Sequence of chain 1.I:
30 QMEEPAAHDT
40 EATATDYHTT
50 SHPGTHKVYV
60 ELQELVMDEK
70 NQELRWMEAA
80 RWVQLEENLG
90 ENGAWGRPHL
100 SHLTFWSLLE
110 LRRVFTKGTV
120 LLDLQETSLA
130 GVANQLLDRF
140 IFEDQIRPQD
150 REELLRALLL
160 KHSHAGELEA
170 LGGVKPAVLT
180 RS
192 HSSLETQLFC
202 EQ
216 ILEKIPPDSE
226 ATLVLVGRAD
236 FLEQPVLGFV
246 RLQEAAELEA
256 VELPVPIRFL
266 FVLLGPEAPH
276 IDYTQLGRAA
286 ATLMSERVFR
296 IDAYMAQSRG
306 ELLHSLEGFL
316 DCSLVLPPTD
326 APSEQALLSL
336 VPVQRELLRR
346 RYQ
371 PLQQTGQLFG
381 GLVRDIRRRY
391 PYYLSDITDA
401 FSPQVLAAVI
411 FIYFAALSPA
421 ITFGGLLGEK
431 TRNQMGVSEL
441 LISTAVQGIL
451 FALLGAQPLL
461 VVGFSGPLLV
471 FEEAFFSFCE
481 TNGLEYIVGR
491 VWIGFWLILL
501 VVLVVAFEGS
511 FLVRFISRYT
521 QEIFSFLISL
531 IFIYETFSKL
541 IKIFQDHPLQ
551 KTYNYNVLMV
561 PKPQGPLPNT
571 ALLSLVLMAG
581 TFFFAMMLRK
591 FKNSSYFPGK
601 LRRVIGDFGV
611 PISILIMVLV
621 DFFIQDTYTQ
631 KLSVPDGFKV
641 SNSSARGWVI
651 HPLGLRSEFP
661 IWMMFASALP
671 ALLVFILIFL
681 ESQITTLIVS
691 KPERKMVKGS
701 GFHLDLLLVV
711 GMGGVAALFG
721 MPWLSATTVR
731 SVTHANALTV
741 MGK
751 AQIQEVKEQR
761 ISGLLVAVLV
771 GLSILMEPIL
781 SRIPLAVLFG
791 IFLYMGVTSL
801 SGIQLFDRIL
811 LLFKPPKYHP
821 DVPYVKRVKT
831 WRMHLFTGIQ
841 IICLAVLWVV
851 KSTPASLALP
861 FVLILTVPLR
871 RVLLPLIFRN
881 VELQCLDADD

A protein and the small-molecule ligand that binds it are described below.
Small molecule (SMILES): CC(=O)N[C@@H]1[C@@H](O)[C@H](O)[C@@H](CO)O[C@H]1O

Binding-site contacts:
Ligand atom O5 contacts residue NAG1 of chain 1.Z at 2.4 Å (h-bond).
Ligand atom C4 contacts residue NAG1 of chain 1.Z at 4.2 Å.
Ligand atom C6 contacts residue NAG1 of chain 1.Z at 4.3 Å.
Ligand atom C8 contacts residue NAG1 of chain 1.Z at 4.4 Å.
Ligand atom C5 contacts residue ARG432 of chain 1.I at 4.3 Å.
Ligand atom C2 contacts residue NAG1 of chain 1.Z at 2.4 Å.
Ligand atom O7 contacts residue NAG1 of chain 1.Z at 3.8 Å.
Ligand atom C7 contacts residue NAG1 of chain 1.Z at 3.8 Å.
Ligand atom O3 contacts residue NAG1 of chain 1.Z at 3.9 Å.
Ligand atom N2 contacts residue NAG1 of chain 1.Z at 3.2 Å (h-bond).
Ligand atom C5 contacts residue NAG1 of chain 1.Z at 3.6 Å.
Ligand atom C1 contacts residue NAG1 of chain 1.Z at 1.4 Å.
Ligand atom C3 contacts residue NAG1 of chain 1.Z at 3.6 Å.